The protein below binds the small molecule below.
Small molecule (SMILES): CC(=O)N[C@@H]1[C@@H](O)[C@H](O)[C@@H](CO)O[C@H]1O

Binding-site contacts:
Ligand atom C7 contacts residue ASN58 of chain 1.B at 3.6 Å.
Ligand atom C2 contacts residue TYR25 of chain 1.B at 4.4 Å (hydrophobic).
Ligand atom C5 contacts residue TYR25 of chain 1.B at 3.7 Å (hydrophobic).
Ligand atom C3 contacts residue ASN58 of chain 1.B at 3.8 Å.
Ligand atom C5 contacts residue ASN58 of chain 1.B at 3.6 Å.
Ligand atom O6 contacts residue ASN58 of chain 1.B at 4.4 Å.
Ligand atom C8 contacts residue ASN58 of chain 1.B at 3.9 Å.
Ligand atom C3 contacts residue TYR25 of chain 1.B at 4.5 Å (hydrophobic).
Ligand atom C1 contacts residue ASN58 of chain 1.B at 1.4 Å.
Ligand atom O7 contacts residue ASN58 of chain 1.B at 4.1 Å.
Ligand atom O5 contacts residue TYR25 of chain 1.B at 4.0 Å.
Ligand atom N2 contacts residue ASN58 of chain 1.B at 3.0 Å (h-bond).
Ligand atom O5 contacts residue ASN58 of chain 1.B at 2.3 Å (h-bond).
Ligand atom N2 contacts residue TYR25 of chain 1.B at 4.2 Å.
Ligand atom C4 contacts residue ASN58 of chain 1.B at 4.2 Å.
Ligand atom C2 contacts residue ASN58 of chain 1.B at 2.5 Å.
Ligand atom C6 contacts residue TYR25 of chain 1.B at 4.0 Å (hydrophobic).
Ligand atom C1 contacts residue TYR25 of chain 1.B at 3.7 Å (hydrophobic).

Sequence of chain 1.B:
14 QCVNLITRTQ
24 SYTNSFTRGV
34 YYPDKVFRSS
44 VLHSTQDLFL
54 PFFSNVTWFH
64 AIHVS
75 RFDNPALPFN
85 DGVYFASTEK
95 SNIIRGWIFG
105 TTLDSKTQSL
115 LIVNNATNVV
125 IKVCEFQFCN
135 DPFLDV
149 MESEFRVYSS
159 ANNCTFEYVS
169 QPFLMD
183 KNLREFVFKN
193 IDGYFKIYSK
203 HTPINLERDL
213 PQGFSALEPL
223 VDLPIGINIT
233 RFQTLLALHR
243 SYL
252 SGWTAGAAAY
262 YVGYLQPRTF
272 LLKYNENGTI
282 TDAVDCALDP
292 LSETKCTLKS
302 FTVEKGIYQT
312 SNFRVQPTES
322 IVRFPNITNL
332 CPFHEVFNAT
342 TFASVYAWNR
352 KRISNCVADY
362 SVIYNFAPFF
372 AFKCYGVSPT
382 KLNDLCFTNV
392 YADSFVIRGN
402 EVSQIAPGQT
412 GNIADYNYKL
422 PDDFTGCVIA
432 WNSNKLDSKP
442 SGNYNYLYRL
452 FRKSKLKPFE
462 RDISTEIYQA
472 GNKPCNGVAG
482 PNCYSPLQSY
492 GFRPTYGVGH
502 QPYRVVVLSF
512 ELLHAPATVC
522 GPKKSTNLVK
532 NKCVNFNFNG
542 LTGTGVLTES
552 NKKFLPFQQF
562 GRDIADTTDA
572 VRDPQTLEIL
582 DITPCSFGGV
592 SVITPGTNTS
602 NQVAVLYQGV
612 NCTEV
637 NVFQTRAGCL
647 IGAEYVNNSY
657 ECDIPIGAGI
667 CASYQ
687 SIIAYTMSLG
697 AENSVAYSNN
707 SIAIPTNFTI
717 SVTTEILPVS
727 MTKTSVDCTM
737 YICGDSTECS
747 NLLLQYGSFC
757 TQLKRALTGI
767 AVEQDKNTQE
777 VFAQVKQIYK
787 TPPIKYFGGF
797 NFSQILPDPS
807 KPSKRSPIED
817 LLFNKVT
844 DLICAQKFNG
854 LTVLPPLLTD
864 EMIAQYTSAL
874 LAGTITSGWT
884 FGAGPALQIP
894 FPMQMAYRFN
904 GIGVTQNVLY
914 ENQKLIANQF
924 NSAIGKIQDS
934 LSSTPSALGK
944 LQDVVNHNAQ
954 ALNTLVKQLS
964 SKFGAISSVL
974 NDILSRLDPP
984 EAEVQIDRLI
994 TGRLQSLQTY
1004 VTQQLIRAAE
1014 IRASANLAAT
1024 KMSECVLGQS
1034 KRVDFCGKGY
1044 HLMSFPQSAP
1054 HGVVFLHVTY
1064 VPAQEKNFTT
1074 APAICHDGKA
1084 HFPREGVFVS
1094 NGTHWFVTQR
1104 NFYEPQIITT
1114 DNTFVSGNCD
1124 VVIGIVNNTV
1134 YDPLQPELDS